This small molecule binds to this protein.
Small molecule (SMILES): CN1C(=O)c2ccccc2NC(=O)[C@@H]1Cc1ccccc1

Binding-site contacts:
Ligand atom C2 contacts residue LEU79 of chain 1.A at 3.5 Å (hydrophobic).
Ligand atom C12 contacts residue VAL72 of chain 1.A at 3.7 Å (hydrophobic).
Ligand atom C23 contacts residue PHE139 of chain 1.A at 3.8 Å (hydrophobic).
Ligand atom C3 contacts residue AKG1 of chain 1.C at 3.7 Å.
Ligand atom O5 contacts residue LEU73 of chain 1.A at 3.7 Å.
Ligand atom C1 contacts residue MET122 of chain 1.A at 3.7 Å (hydrophobic).
Ligand atom C11 contacts residue HIS134 of chain 1.A at 3.5 Å.
Ligand atom C7 contacts residue AKG1 of chain 1.C at 3.3 Å.
Ligand atom C10 contacts residue PHE139 of chain 1.A at 3.7 Å (hydrophobic).
Ligand atom C14 contacts residue AKG1 of chain 1.C at 3.7 Å.
Ligand atom C13 contacts residue GLN131 of chain 1.A at 3.5 Å.
Ligand atom C11 contacts residue VAL72 of chain 1.A at 3.7 Å (hydrophobic).
Ligand atom C20 contacts residue THR227 of chain 1.A at 3.8 Å.
Ligand atom C15 contacts residue ASP136 of chain 1.A at 3.7 Å.
Ligand atom O16 contacts residue MET137 of chain 1.A at 3.1 Å (h-bond).
Ligand atom N17 contacts residue ASP136 of chain 1.A at 4.0 Å.
Ligand atom C8 contacts residue AKG1 of chain 1.C at 3.8 Å.
Ligand atom O5 contacts residue ILE273 of chain 2.A at 3.9 Å.
Ligand atom C7 contacts residue ASP136 of chain 1.A at 3.9 Å.
Ligand atom C10 contacts residue VAL72 of chain 1.A at 4.0 Å (hydrophobic).
Ligand atom C13 contacts residue HIS134 of chain 1.A at 4.0 Å.
Ligand atom C23 contacts residue VAL72 of chain 1.A at 3.6 Å (hydrophobic).
Ligand atom C18 contacts residue AKG1 of chain 1.C at 3.7 Å.
Ligand atom C19 contacts residue MET118 of chain 1.A at 4.0 Å (hydrophobic).
Ligand atom C20 contacts residue MET118 of chain 1.A at 3.5 Å (hydrophobic).
Ligand atom C12 contacts residue PRO132 of chain 1.A at 4.0 Å (hydrophobic).
Ligand atom C8 contacts residue HIS134 of chain 1.A at 3.5 Å.
Ligand atom C1 contacts residue AKG1 of chain 1.C at 3.8 Å.
Ligand atom O5 contacts residue ASN70 of chain 1.A at 3.0 Å (h-bond).
Ligand atom C12 contacts residue HIS134 of chain 1.A at 3.9 Å.
Ligand atom C8 contacts residue ASP136 of chain 1.A at 3.9 Å.
Ligand atom C1 contacts residue LEU79 of chain 1.A at 3.7 Å (hydrophobic).
Ligand atom C14 contacts residue HIS134 of chain 1.A at 3.7 Å.
Ligand atom O16 contacts residue ASP136 of chain 1.A at 3.5 Å.
Ligand atom C10 contacts residue HIS134 of chain 1.A at 3.3 Å.
Ligand atom C9 contacts residue HIS134 of chain 1.A at 3.5 Å.
Ligand atom C19 contacts residue AKG1 of chain 1.C at 3.9 Å.
Ligand atom C2 contacts residue AKG1 of chain 1.C at 3.5 Å.
Ligand atom C13 contacts residue VAL72 of chain 1.A at 3.9 Å (hydrophobic).
Ligand atom C1 contacts residue MET118 of chain 1.A at 3.6 Å (hydrophobic).

Sequence of chain 1.A:
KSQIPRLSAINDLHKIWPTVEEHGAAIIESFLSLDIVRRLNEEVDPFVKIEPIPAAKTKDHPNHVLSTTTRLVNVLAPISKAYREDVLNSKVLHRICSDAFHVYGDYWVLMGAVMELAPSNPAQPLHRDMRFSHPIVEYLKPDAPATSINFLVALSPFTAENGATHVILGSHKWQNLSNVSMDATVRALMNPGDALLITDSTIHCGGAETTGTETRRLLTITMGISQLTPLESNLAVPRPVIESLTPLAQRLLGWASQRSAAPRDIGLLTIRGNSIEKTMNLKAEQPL

Sequence of chain 2.A:
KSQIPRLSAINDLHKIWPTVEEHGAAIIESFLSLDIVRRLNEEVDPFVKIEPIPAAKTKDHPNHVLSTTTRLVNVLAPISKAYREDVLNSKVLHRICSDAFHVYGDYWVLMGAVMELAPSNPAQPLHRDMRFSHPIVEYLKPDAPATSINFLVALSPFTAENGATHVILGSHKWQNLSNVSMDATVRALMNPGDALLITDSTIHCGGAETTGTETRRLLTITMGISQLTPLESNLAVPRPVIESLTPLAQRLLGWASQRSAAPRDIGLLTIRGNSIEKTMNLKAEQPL